Sequence of chain 1.A:
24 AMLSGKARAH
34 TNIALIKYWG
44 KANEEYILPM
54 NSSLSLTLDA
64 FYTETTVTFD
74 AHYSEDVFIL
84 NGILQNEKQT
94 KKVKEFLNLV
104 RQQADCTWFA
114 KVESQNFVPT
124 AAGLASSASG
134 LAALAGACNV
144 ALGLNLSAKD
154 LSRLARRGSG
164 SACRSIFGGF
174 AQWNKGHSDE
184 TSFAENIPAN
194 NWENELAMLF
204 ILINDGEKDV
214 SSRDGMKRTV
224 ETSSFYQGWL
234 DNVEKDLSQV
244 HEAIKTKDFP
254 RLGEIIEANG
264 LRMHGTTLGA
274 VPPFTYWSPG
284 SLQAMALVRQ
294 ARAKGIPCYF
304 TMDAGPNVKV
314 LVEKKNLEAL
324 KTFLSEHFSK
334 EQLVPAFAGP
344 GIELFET

Binding-site contacts:
Ligand atom O3A contacts residue MG1 of chain 1.C at 2.8 Å.
Ligand atom O3A contacts residue ASP306 of chain 1.A at 3.3 Å (salt-bridge).
Ligand atom PA contacts residue MG1 of chain 1.B at 3.5 Å.
Ligand atom O1A contacts residue TYR41 of chain 1.A at 3.1 Å.
Ligand atom O5 contacts residue TYR41 of chain 1.A at 3.6 Å.
Ligand atom PB contacts residue SER162 of chain 1.A at 3.6 Å.
Ligand atom O5 contacts residue MET219 of chain 1.A at 3.2 Å.
Ligand atom O2B contacts residue SER162 of chain 1.A at 2.5 Å (h-bond).
Ligand atom O2B contacts residue ARG216 of chain 1.A at 2.8 Å (salt-bridge).
Ligand atom O1B contacts residue GLY163 of chain 1.A at 2.6 Å (h-bond).
Ligand atom O2B contacts residue GLY163 of chain 1.A at 3.6 Å.
Ligand atom O3B contacts residue LYS44 of chain 1.A at 2.8 Å (salt-bridge).
Ligand atom O1A contacts residue SER164 of chain 1.A at 2.9 Å (h-bond).
Ligand atom O3B contacts residue ARG216 of chain 1.A at 2.6 Å (salt-bridge).
Ligand atom O1A contacts residue SER162 of chain 1.A at 3.4 Å (h-bond).
Ligand atom O1 contacts residue TYR41 of chain 1.A at 3.0 Å (h-bond).
Ligand atom O2A contacts residue MG1 of chain 1.B at 2.0 Å.
Ligand atom O2A contacts residue ADP1 of chain 1.F at 2.8 Å (h-bond).
Ligand atom O2A contacts residue SER215 of chain 1.A at 3.6 Å.
Ligand atom PB contacts residue ARG216 of chain 1.A at 3.5 Å.
Ligand atom O1B contacts residue SER162 of chain 1.A at 3.7 Å.
Ligand atom O1A contacts residue GLY163 of chain 1.A at 3.7 Å.
Ligand atom C4 contacts residue TYR41 of chain 1.A at 3.6 Å (hydrophobic).
Ligand atom O1B contacts residue TYR41 of chain 1.A at 2.8 Å (h-bond).
Ligand atom C3A contacts residue ASP306 of chain 1.A at 3.6 Å.
Ligand atom O2 contacts residue ARG167 of chain 1.A at 3.0 Å (salt-bridge).
Ligand atom O1B contacts residue LYS44 of chain 1.A at 3.6 Å (salt-bridge).
Ligand atom C1 contacts residue ALA37 of chain 1.A at 3.5 Å (hydrophobic).
Ligand atom O1 contacts residue ARG167 of chain 1.A at 2.9 Å (salt-bridge).
Ligand atom O2 contacts residue MG1 of chain 1.C at 2.7 Å.
Ligand atom O5 contacts residue SER215 of chain 1.A at 3.6 Å.
Ligand atom PB contacts residue LYS44 of chain 1.A at 3.6 Å.
Ligand atom O2A contacts residue BEF1 of chain 1.E at 2.9 Å.
Ligand atom C5 contacts residue BEF1 of chain 1.E at 3.5 Å.
Ligand atom O1 contacts residue ALA37 of chain 1.A at 3.3 Å.
Ligand atom C2 contacts residue TYR41 of chain 1.A at 3.3 Å (hydrophobic).
Ligand atom O2A contacts residue SER130 of chain 1.A at 3.1 Å (h-bond).
Ligand atom C1 contacts residue ARG167 of chain 1.A at 3.5 Å.
Ligand atom O2A contacts residue SER164 of chain 1.A at 3.6 Å.
Ligand atom O3A contacts residue BEF1 of chain 1.E at 3.4 Å.

This small molecule binds to this protein.
Small molecule (SMILES): C[C@@](O)(CCO[P](=O)(O)OP(=O)(O)O)CC(=O)O